Binding-site contacts:
Ligand atom O1B contacts residue MG1 of chain 1.AA at 2.3 Å.
Ligand atom PA contacts residue GLY21 of chain 1.F at 3.7 Å.
Ligand atom O1G contacts residue THR65 of chain 1.F at 3.5 Å (h-bond).
Ligand atom O1A contacts residue GLY21 of chain 1.F at 3.3 Å.
Ligand atom O2G contacts residue THR40 of chain 1.F at 3.5 Å.
Ligand atom O2B contacts residue GLY21 of chain 1.F at 3.3 Å (h-bond).
Ligand atom PG contacts residue MG1 of chain 1.AA at 3.0 Å.
Ligand atom O1B contacts residue THR23 of chain 1.F at 2.5 Å (h-bond).
Ligand atom O1G contacts residue THR41 of chain 1.F at 2.8 Å (h-bond).
Ligand atom N2 contacts residue ASP126 of chain 1.F at 3.0 Å (salt-bridge).
Ligand atom O2' contacts residue PHE34 of chain 1.F at 3.6 Å.
Ligand atom O3G contacts residue SER18 of chain 1.F at 3.7 Å.
Ligand atom PB contacts residue MG1 of chain 1.AA at 3.3 Å.
Ligand atom O3G contacts residue GLY67 of chain 1.F at 3.0 Å (h-bond).
Ligand atom O1A contacts residue SER24 of chain 1.F at 2.7 Å (h-bond).
Ligand atom O2' contacts residue SER36 of chain 1.F at 3.1 Å (h-bond).
Ligand atom O2A contacts residue PHE38 of chain 1.F at 3.7 Å.
Ligand atom O3A contacts residue GLY21 of chain 1.F at 3.2 Å.
Ligand atom O2B contacts residue ASP17 of chain 1.F at 3.4 Å (salt-bridge).
Ligand atom O6 contacts residue ASN123 of chain 1.F at 3.5 Å (h-bond).
Ligand atom O2B contacts residue LYS22 of chain 1.F at 3.3 Å.
Ligand atom O6 contacts residue SER153 of chain 1.F at 3.5 Å.
Ligand atom C8 contacts residue SER24 of chain 1.F at 3.6 Å.
Ligand atom O3G contacts residue LYS22 of chain 1.F at 3.0 Å.
Ligand atom O1G contacts residue MG1 of chain 1.AA at 1.7 Å.
Ligand atom O1A contacts residue THR23 of chain 1.F at 3.5 Å (h-bond).
Ligand atom N1 contacts residue ASP126 of chain 1.F at 3.1 Å (salt-bridge).
Ligand atom O6 contacts residue ASP126 of chain 1.F at 3.5 Å (salt-bridge).
Ligand atom O2B contacts residue GLY19 of chain 1.F at 3.3 Å (h-bond).
Ligand atom N7 contacts residue ASN123 of chain 1.F at 3.1 Å (h-bond).
Ligand atom O2G contacts residue THR41 of chain 1.F at 3.4 Å (h-bond).
Ligand atom O1B contacts residue LYS22 of chain 1.F at 3.3 Å (salt-bridge).
Ligand atom O5' contacts residue SER24 of chain 1.F at 3.7 Å.
Ligand atom O1G contacts residue THR23 of chain 1.F at 3.5 Å (h-bond).
Ligand atom N3B contacts residue MG1 of chain 1.AA at 3.3 Å.
Ligand atom C8 contacts residue GLY21 of chain 1.F at 3.5 Å.
Ligand atom O2G contacts residue SER18 of chain 1.F at 3.4 Å (h-bond).
Ligand atom O6 contacts residue ALA154 of chain 1.F at 2.9 Å (h-bond).
Ligand atom O2B contacts residue VAL20 of chain 1.F at 3.4 Å (h-bond).
Ligand atom O6 contacts residue LYS124 of chain 1.F at 3.4 Å.

The small molecule below binds the protein below.
Small molecule (SMILES): Nc1nc2c(ncn2[C@@H]2O[C@H](CO[P](=O)(O)O[P](=O)(O)NP(=O)(O)O)[C@@H](O)[C@H]2O)c(=O)[nH]1

Sequence of chain 1.F:
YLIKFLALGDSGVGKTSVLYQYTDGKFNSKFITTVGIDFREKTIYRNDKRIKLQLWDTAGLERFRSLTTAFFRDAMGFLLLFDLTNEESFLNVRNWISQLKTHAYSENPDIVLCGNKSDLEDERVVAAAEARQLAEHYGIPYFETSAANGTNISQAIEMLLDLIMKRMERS